Sequence of chain 1.MA:
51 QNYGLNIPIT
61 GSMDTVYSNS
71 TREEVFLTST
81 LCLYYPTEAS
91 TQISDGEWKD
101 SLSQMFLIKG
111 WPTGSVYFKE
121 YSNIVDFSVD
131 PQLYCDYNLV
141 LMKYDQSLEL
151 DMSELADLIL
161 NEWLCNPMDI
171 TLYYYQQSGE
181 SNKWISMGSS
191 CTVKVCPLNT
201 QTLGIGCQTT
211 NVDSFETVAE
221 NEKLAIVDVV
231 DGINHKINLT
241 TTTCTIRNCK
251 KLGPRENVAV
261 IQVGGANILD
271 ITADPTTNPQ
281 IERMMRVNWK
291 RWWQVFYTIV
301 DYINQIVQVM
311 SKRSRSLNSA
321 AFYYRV

Binding-site contacts:
Ligand atom O7 contacts residue ASN238 of chain 1.MA at 3.8 Å.
Ligand atom C4 contacts residue ASN238 of chain 1.MA at 4.2 Å.
Ligand atom C3 contacts residue ASN238 of chain 1.MA at 3.8 Å.
Ligand atom N2 contacts residue ASN238 of chain 1.MA at 2.4 Å (h-bond).
Ligand atom O6 contacts residue VAL212 of chain 1.MA at 3.7 Å.
Ligand atom C2 contacts residue ASN238 of chain 1.MA at 2.5 Å.
Ligand atom C5 contacts residue VAL212 of chain 1.MA at 4.4 Å (hydrophobic).
Ligand atom O5 contacts residue ASN238 of chain 1.MA at 2.3 Å (h-bond).
Ligand atom C7 contacts residue ASN238 of chain 1.MA at 3.0 Å.
Ligand atom C6 contacts residue VAL212 of chain 1.MA at 4.2 Å (hydrophobic).
Ligand atom O7 contacts residue THR171 of chain 1.MA at 4.5 Å.
Ligand atom C8 contacts residue THR171 of chain 1.MA at 3.8 Å.
Ligand atom C5 contacts residue ASN238 of chain 1.MA at 3.6 Å.
Ligand atom C1 contacts residue ASN238 of chain 1.MA at 1.4 Å.
Ligand atom C1 contacts residue VAL212 of chain 1.MA at 4.1 Å (hydrophobic).
Ligand atom C8 contacts residue ASN238 of chain 1.MA at 3.3 Å.
Ligand atom O5 contacts residue VAL212 of chain 1.MA at 3.3 Å.

A protein and the small-molecule ligand that binds it are described below.
Small molecule (SMILES): CC(=O)N[C@@H]1[C@@H](O)[C@H](O)[C@@H](CO)O[C@H]1O